This small molecule binds to this protein.
Small molecule (SMILES): CCNc1cc2oc3c/c(=[NH+]/CC)c(C)cc-3c(-c3ccccc3C(=O)OCC)c2cc1C

Sequence of chain 2.C:
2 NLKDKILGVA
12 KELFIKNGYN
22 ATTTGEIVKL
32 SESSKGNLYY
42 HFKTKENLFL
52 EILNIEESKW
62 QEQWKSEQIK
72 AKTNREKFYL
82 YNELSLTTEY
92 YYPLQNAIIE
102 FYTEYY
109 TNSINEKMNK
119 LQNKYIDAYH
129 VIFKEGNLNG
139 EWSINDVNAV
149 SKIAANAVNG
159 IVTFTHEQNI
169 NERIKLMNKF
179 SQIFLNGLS

Binding-site contacts:
Ligand atom C12 contacts residue GLN96 of chain 2.C at 3.9 Å.
Ligand atom C21 contacts residue TRP61 of chain 2.C at 3.7 Å (hydrophobic).
Ligand atom O2 contacts residue TYR123 of chain 2.C at 3.6 Å.
Ligand atom O2 contacts residue GLU58 of chain 2.C at 3.7 Å.
Ligand atom C18 contacts residue GLU58 of chain 2.C at 3.8 Å.
Ligand atom C4 contacts residue TYR93 of chain 2.C at 3.7 Å (hydrophobic).
Ligand atom N1 contacts residue GLN96 of chain 2.C at 3.1 Å (h-bond).
Ligand atom C28 contacts residue GLU58 of chain 2.C at 3.1 Å.
Ligand atom C29 contacts residue GLU58 of chain 2.C at 2.9 Å.
Ligand atom O1 contacts residue THR89 of chain 2.C at 2.9 Å.
Ligand atom C15 contacts residue TYR93 of chain 2.C at 3.6 Å (hydrophobic).
Ligand atom C23 contacts residue GLN96 of chain 2.C at 3.1 Å.
Ligand atom C5 contacts residue TRP61 of chain 2.C at 3.9 Å (hydrophobic).
Ligand atom C9 contacts residue TYR93 of chain 2.C at 3.8 Å (hydrophobic).
Ligand atom C10 contacts residue GLN96 of chain 2.C at 3.5 Å.
Ligand atom C10 contacts residue THR89 of chain 2.C at 3.6 Å.
Ligand atom C21 contacts residue GLN64 of chain 2.C at 3.6 Å.
Ligand atom C28 contacts residue TRP61 of chain 2.C at 3.3 Å (hydrophobic).
Ligand atom C3 contacts residue TYR93 of chain 2.C at 3.7 Å (hydrophobic).
Ligand atom C6 contacts residue THR89 of chain 2.C at 3.5 Å.
Ligand atom C22 contacts residue GLN96 of chain 2.C at 3.6 Å.
Ligand atom C7 contacts residue TYR93 of chain 2.C at 3.7 Å (hydrophobic).
Ligand atom C21 contacts residue GLU57 of chain 2.C at 3.4 Å.
Ligand atom O1 contacts residue TYR93 of chain 2.C at 3.5 Å.
Ligand atom C1 contacts residue TYR93 of chain 2.C at 3.6 Å (hydrophobic).
Ligand atom C6 contacts residue TYR93 of chain 2.C at 3.4 Å (hydrophobic).
Ligand atom C1 contacts residue THR89 of chain 2.C at 3.6 Å.
Ligand atom C22 contacts residue THR161 of chain 2.C at 3.7 Å.
Ligand atom C23 contacts residue ILE100 of chain 2.C at 3.6 Å (hydrophobic).
Ligand atom C16 contacts residue LEU54 of chain 2.C at 3.3 Å (hydrophobic).
Ligand atom C29 contacts residue TRP61 of chain 2.C at 3.2 Å (hydrophobic).
Ligand atom C17 contacts residue GLU58 of chain 2.C at 3.9 Å.
Ligand atom C25 contacts residue GLN64 of chain 2.C at 3.1 Å.
Ligand atom C24 contacts residue GLN64 of chain 2.C at 2.9 Å.
Ligand atom C29 contacts residue TYR123 of chain 2.C at 3.1 Å (hydrophobic).
Ligand atom C2 contacts residue TYR93 of chain 2.C at 3.6 Å (hydrophobic).
Ligand atom C5 contacts residue TYR93 of chain 2.C at 3.6 Å (hydrophobic).
Ligand atom C17 contacts residue LEU54 of chain 2.C at 3.1 Å (hydrophobic).
Ligand atom C7 contacts residue THR89 of chain 2.C at 3.6 Å.
Ligand atom C11 contacts residue GLN96 of chain 2.C at 3.2 Å.